Sequence of chain 1.A:
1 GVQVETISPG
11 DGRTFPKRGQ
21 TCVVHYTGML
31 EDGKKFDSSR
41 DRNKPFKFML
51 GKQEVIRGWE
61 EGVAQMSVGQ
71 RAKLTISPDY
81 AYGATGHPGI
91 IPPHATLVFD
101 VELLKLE

A protein and the small-molecule ligand that binds it are described below.
Small molecule (SMILES): CO[C@H]1C[C@@H]2CC[C@@H](C)[C@@](O)(O2)C(=O)C(=O)N2CCCC[C@H]2C(=O)O[C@H]([C@H](C)C[C@@H]2CC[C@@H](O)[C@H](OC)C2)CC(=O)[C@H](C)/C=C(\C)[C@@H](O)[C@@H](OC)C(=O)[C@H](C)C[C@H](C)/C=C/C=CC=C1C

Binding-site contacts:
Ligand atom C40 contacts residue GLN53 of chain 1.A at 3.5 Å.
Ligand atom C8 contacts residue TYR82 of chain 1.A at 3.4 Å (hydrophobic).
Ligand atom O2 contacts residue ILE56 of chain 1.A at 2.9 Å (h-bond).
Ligand atom O4 contacts residue ASP37 of chain 1.A at 3.2 Å (salt-bridge).
Ligand atom O3 contacts residue TYR82 of chain 1.A at 2.7 Å (h-bond).
Ligand atom N7 contacts residue TYR82 of chain 1.A at 3.7 Å.
Ligand atom C49 contacts residue HIS87 of chain 1.A at 3.7 Å.
Ligand atom C3 contacts residue TRP59 of chain 1.A at 3.5 Å (hydrophobic).
Ligand atom C41 contacts residue VAL55 of chain 1.A at 3.5 Å (hydrophobic).
Ligand atom O3 contacts residue PHE99 of chain 1.A at 3.6 Å.
Ligand atom O2 contacts residue TYR82 of chain 1.A at 3.6 Å.
Ligand atom O2 contacts residue VAL55 of chain 1.A at 3.2 Å.
Ligand atom C4 contacts residue VAL55 of chain 1.A at 3.8 Å (hydrophobic).
Ligand atom C49 contacts residue TYR82 of chain 1.A at 3.2 Å (hydrophobic).
Ligand atom C12 contacts residue HIS87 of chain 1.A at 3.6 Å.
Ligand atom C5 contacts residue TYR26 of chain 1.A at 3.6 Å (hydrophobic).
Ligand atom C43 contacts residue PHE36 of chain 1.A at 3.7 Å (hydrophobic).
Ligand atom O11 contacts residue PHE46 of chain 1.A at 3.4 Å.
Ligand atom C28 contacts residue GLU54 of chain 1.A at 3.7 Å.
Ligand atom C4 contacts residue PHE46 of chain 1.A at 3.7 Å (hydrophobic).
Ligand atom C41 contacts residue ILE56 of chain 1.A at 3.8 Å (hydrophobic).
Ligand atom C9 contacts residue ASP37 of chain 1.A at 3.6 Å.
Ligand atom C37 contacts residue GLU54 of chain 1.A at 3.6 Å.
Ligand atom O5 contacts residue ASP37 of chain 1.A at 3.3 Å (salt-bridge).
Ligand atom C39 contacts residue GLN53 of chain 1.A at 3.6 Å.
Ligand atom O4 contacts residue TYR26 of chain 1.A at 3.5 Å.
Ligand atom O4 contacts residue PHE99 of chain 1.A at 3.6 Å.
Ligand atom O1 contacts residue TYR82 of chain 1.A at 3.3 Å (h-bond).
Ligand atom C35 contacts residue TYR82 of chain 1.A at 3.4 Å (hydrophobic).
Ligand atom O4 contacts residue PHE36 of chain 1.A at 3.4 Å.
Ligand atom O6 contacts residue ASP37 of chain 1.A at 2.6 Å (salt-bridge).
Ligand atom C4 contacts residue TRP59 of chain 1.A at 3.6 Å (hydrophobic).
Ligand atom C10 contacts residue ASP37 of chain 1.A at 3.4 Å.
Ligand atom C6 contacts residue TYR26 of chain 1.A at 3.7 Å (hydrophobic).
Ligand atom O13 contacts residue GLN53 of chain 1.A at 2.6 Å (h-bond).
Ligand atom O10 contacts residue GLU54 of chain 1.A at 2.7 Å (salt-bridge).
Ligand atom C2 contacts residue TYR82 of chain 1.A at 3.4 Å (hydrophobic).
Ligand atom O11 contacts residue VAL55 of chain 1.A at 3.7 Å.
Ligand atom C30 contacts residue GLU54 of chain 1.A at 3.3 Å.
Ligand atom C1 contacts residue TYR82 of chain 1.A at 3.2 Å (hydrophobic).